This small molecule binds to this protein.
Small molecule (SMILES): CC[C@H](N)C(=O)N[C@@H]1C(=O)N2[C@@H](CC[C@@H]1CN)CC[C@H]2C(=O)NC(c1ccccc1)c1ccccc1

Binding-site contacts:
Ligand atom NAX contacts residue THR82 of chain 1.H at 2.8 Å (h-bond).
Ligand atom NAB contacts residue ASP83 of chain 1.H at 3.3 Å (salt-bridge).
Ligand atom CAG contacts residue LYS71 of chain 1.H at 3.5 Å.
Ligand atom CAR contacts residue ASP83 of chain 1.H at 3.6 Å.
Ligand atom CAJ contacts residue LEU66 of chain 1.H at 3.9 Å (hydrophobic).
Ligand atom OAF contacts residue LEU81 of chain 1.H at 3.3 Å.
Ligand atom CB contacts residue GLN93 of chain 1.H at 3.4 Å.
Ligand atom CAI contacts residue GLY80 of chain 1.H at 3.9 Å.
Ligand atom CA contacts residue ASP83 of chain 1.H at 3.3 Å.
Ligand atom N contacts residue GLU88 of chain 1.H at 2.6 Å (salt-bridge).
Ligand atom CA contacts residue GLU88 of chain 1.H at 3.4 Å.
Ligand atom CBI contacts residue GLY80 of chain 1.H at 3.5 Å.
Ligand atom O contacts residue TRP97 of chain 1.H at 3.7 Å.
Ligand atom C contacts residue THR82 of chain 1.H at 3.6 Å.
Ligand atom OAE contacts residue THR82 of chain 1.H at 3.9 Å.
Ligand atom CAI contacts residue VAL72 of chain 1.H at 3.7 Å (hydrophobic).
Ligand atom CB contacts residue GLU88 of chain 1.H at 3.3 Å.
Ligand atom CAG contacts residue VAL72 of chain 1.H at 4.1 Å (hydrophobic).
Ligand atom CBH contacts residue THR82 of chain 1.H at 3.7 Å.
Ligand atom CAI contacts residue LYS71 of chain 1.H at 3.5 Å.
Ligand atom CAM contacts residue LEU81 of chain 1.H at 3.5 Å (hydrophobic).
Ligand atom CAJ contacts residue LYS71 of chain 1.H at 3.9 Å.
Ligand atom CAV contacts residue GLY80 of chain 1.H at 4.0 Å.
Ligand atom CBF contacts residue TRP97 of chain 1.H at 4.0 Å (hydrophobic).
Ligand atom CAG contacts residue LEU66 of chain 1.H at 3.4 Å (hydrophobic).
Ligand atom CAA contacts residue LEU81 of chain 1.H at 3.6 Å (hydrophobic).
Ligand atom NAW contacts residue GLY80 of chain 1.H at 3.4 Å (h-bond).
Ligand atom CAM contacts residue GLY80 of chain 1.H at 3.5 Å.
Ligand atom CBA contacts residue THR82 of chain 1.H at 3.9 Å.
Ligand atom CA contacts residue THR82 of chain 1.H at 3.5 Å.
Ligand atom CAR contacts residue THR82 of chain 1.H at 3.7 Å.
Ligand atom CAM contacts residue THR82 of chain 1.H at 4.0 Å.
Ligand atom CAA contacts residue GLU88 of chain 1.H at 4.1 Å.
Ligand atom CAA contacts residue THR82 of chain 1.H at 3.8 Å.
Ligand atom CAA contacts residue TRP84 of chain 1.H at 3.5 Å (hydrophobic).
Ligand atom CAI contacts residue LEU81 of chain 1.H at 3.6 Å (hydrophobic).
Ligand atom CAV contacts residue TYR98 of chain 1.H at 3.8 Å (hydrophobic).
Ligand atom OAF contacts residue THR82 of chain 1.H at 2.9 Å (h-bond).
Ligand atom N contacts residue ASP83 of chain 1.H at 3.3 Å (salt-bridge).
Ligand atom CAZ contacts residue GLY80 of chain 1.H at 4.0 Å.

Sequence of chain 1.H:
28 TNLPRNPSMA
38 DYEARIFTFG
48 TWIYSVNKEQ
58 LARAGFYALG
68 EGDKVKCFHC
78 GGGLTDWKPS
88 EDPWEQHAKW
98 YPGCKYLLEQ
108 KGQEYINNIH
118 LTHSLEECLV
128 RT